Sequence of chain 1.B:
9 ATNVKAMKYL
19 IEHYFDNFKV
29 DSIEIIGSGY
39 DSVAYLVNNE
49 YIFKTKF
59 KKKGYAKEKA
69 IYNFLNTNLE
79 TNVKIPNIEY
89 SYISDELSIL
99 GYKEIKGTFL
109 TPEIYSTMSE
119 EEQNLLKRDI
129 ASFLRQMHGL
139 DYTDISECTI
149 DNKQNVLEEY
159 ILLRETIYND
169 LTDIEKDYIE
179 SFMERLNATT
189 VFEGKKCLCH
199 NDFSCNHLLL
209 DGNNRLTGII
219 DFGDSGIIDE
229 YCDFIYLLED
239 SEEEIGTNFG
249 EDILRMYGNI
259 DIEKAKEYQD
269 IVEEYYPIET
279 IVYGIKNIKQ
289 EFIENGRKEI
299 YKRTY

Binding-site contacts:
Ligand atom N1 contacts residue ILE103 of chain 1.B at 2.7 Å (h-bond).
Ligand atom O2B contacts residue SER40 of chain 1.B at 3.4 Å (h-bond).
Ligand atom O1A contacts residue HIS205 of chain 1.B at 3.2 Å (h-bond).
Ligand atom C3' contacts residue ILE218 of chain 1.B at 3.8 Å (hydrophobic).
Ligand atom O1G contacts residue LYS52 of chain 1.B at 3.0 Å (salt-bridge).
Ligand atom O1G contacts residue MG1 of chain 1.L at 2.4 Å.
Ligand atom O1B contacts residue ASP219 of chain 1.B at 3.0 Å (salt-bridge).
Ligand atom N3B contacts residue SER40 of chain 1.B at 3.0 Å (h-bond).
Ligand atom O3A contacts residue ASP219 of chain 1.B at 3.8 Å.
Ligand atom PA contacts residue LYS52 of chain 1.B at 3.6 Å.
Ligand atom O2A contacts residue LYS52 of chain 1.B at 2.9 Å (salt-bridge).
Ligand atom N1 contacts residue GLU102 of chain 1.B at 3.6 Å.
Ligand atom N3 contacts residue PHE107 of chain 1.B at 3.4 Å.
Ligand atom O2A contacts residue ASP219 of chain 1.B at 3.4 Å.
Ligand atom C5 contacts residue ILE50 of chain 1.B at 3.8 Å (hydrophobic).
Ligand atom O3A contacts residue LYS52 of chain 1.B at 3.2 Å (salt-bridge).
Ligand atom PG contacts residue MG1 of chain 1.L at 3.4 Å.
Ligand atom O2G contacts residue SER40 of chain 1.B at 3.8 Å.
Ligand atom O1A contacts residue MG1 of chain 1.K at 2.6 Å.
Ligand atom O6 contacts residue ILE103 of chain 1.B at 2.7 Å (h-bond).
Ligand atom O6 contacts residue TYR100 of chain 1.B at 3.6 Å.
Ligand atom O1A contacts residue ASP219 of chain 1.B at 2.7 Å (salt-bridge).
Ligand atom C8 contacts residue ILE218 of chain 1.B at 3.7 Å (hydrophobic).
Ligand atom PB contacts residue ASP219 of chain 1.B at 3.8 Å.
Ligand atom O1B contacts residue MG1 of chain 1.K at 2.4 Å.
Ligand atom C2' contacts residue PHE107 of chain 1.B at 3.6 Å (hydrophobic).
Ligand atom O1G contacts residue ASP219 of chain 1.B at 2.5 Å (salt-bridge).
Ligand atom PB contacts residue MG1 of chain 1.K at 3.6 Å.
Ligand atom PA contacts residue ASP219 of chain 1.B at 3.5 Å.
Ligand atom O6 contacts residue GLU102 of chain 1.B at 3.6 Å.
Ligand atom C6 contacts residue ILE103 of chain 1.B at 3.5 Å (hydrophobic).
Ligand atom N7 contacts residue TYR100 of chain 1.B at 2.7 Å (h-bond).
Ligand atom O2G contacts residue TYR63 of chain 1.B at 2.7 Å (h-bond).
Ligand atom N2 contacts residue ILE103 of chain 1.B at 3.2 Å (h-bond).
Ligand atom C2 contacts residue ILE103 of chain 1.B at 3.4 Å (hydrophobic).
Ligand atom N7 contacts residue ILE50 of chain 1.B at 3.8 Å.
Ligand atom O3G contacts residue MG1 of chain 1.L at 3.4 Å.
Ligand atom N9 contacts residue ILE218 of chain 1.B at 3.8 Å.
Ligand atom C8 contacts residue TYR100 of chain 1.B at 3.4 Å (hydrophobic).
Ligand atom O1B contacts residue MG1 of chain 1.L at 3.3 Å.

The protein below binds the small molecule below.
Small molecule (SMILES): Nc1nc2c(ncn2[C@@H]2O[C@H](CO[P](=O)(O)O[P](=O)(O)NP(=O)(O)O)[C@@H](O)[C@H]2O)c(=O)[nH]1